Binding-site contacts:
Ligand atom N2 contacts residue ASN58 of chain 1.A at 2.9 Å (h-bond).
Ligand atom C5 contacts residue ASN58 of chain 1.A at 3.7 Å.
Ligand atom C3 contacts residue ASN58 of chain 1.A at 3.8 Å.
Ligand atom O5 contacts residue ASN58 of chain 1.A at 2.4 Å (h-bond).
Ligand atom C8 contacts residue ASN114 of chain 1.B at 3.3 Å.
Ligand atom C2 contacts residue ASN58 of chain 1.A at 2.4 Å.
Ligand atom C1 contacts residue ASN58 of chain 1.A at 1.4 Å.
Ligand atom O3 contacts residue THR18 of chain 1.B at 4.2 Å.
Ligand atom C7 contacts residue ASN58 of chain 1.A at 3.5 Å.
Ligand atom C4 contacts residue ASN58 of chain 1.A at 4.2 Å.
Ligand atom O7 contacts residue ASN58 of chain 1.A at 3.8 Å.
Ligand atom C6 contacts residue GLU57 of chain 1.A at 4.1 Å.

A protein and the small-molecule ligand that binds it are described below.
Small molecule (SMILES): CC(=O)N[C@@H]1[C@@H](O)[C@H](O)[C@@H](CO)O[C@H]1O

Sequence of chain 1.A:
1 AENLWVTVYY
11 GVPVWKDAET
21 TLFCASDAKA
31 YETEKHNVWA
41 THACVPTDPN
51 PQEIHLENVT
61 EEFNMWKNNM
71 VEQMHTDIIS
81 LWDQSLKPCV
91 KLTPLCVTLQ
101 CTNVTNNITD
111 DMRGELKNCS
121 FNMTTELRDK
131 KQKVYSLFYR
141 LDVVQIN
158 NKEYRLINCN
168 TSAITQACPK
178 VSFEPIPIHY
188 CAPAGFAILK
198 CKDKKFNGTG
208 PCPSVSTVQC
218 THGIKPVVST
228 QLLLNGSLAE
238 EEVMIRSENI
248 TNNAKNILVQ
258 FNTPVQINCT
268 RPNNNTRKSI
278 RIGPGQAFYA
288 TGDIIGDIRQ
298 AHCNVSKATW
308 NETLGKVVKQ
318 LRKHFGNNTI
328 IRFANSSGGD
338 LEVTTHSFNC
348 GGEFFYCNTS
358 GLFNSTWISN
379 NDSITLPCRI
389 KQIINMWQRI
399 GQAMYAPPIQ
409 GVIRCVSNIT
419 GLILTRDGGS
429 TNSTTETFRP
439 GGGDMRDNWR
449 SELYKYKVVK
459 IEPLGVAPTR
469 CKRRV

Sequence of chain 1.B:
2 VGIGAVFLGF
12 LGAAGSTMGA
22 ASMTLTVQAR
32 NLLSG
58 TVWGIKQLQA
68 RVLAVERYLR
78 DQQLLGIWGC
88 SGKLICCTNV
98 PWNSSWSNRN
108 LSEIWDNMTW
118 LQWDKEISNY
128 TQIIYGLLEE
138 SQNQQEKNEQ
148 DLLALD